This small molecule binds to this protein.
Small molecule (SMILES): CCCN(CCC)C(=O)c1cc(C(=O)N[C@@H](Cc2ccccc2)[C@H](O)CNC(C)(C)c2cccc(OC)c2)cc(N2CCCCS2(=O)=O)c1

Sequence of chain 1.A:
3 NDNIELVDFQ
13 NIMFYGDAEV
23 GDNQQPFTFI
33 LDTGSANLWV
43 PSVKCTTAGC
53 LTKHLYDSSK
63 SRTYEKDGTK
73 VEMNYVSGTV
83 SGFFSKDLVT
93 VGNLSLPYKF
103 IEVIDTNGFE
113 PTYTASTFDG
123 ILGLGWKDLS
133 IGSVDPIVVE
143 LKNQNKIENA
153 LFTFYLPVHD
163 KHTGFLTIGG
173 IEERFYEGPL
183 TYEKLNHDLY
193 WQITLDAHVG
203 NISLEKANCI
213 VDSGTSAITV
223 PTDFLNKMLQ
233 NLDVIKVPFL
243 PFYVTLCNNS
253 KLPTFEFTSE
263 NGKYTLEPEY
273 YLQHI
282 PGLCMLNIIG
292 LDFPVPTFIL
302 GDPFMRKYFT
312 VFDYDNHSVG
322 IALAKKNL

Binding-site contacts:
Ligand atom O5 contacts residue VAL78 of chain 1.A at 3.2 Å.
Ligand atom C10 contacts residue ASP34 of chain 1.A at 3.4 Å.
Ligand atom O2 contacts residue GLY36 of chain 1.A at 3.3 Å (h-bond).
Ligand atom C7 contacts residue ASP214 of chain 1.A at 3.4 Å.
Ligand atom C12 contacts residue TYR192 of chain 1.A at 3.7 Å (hydrophobic).
Ligand atom C13 contacts residue ASP214 of chain 1.A at 3.2 Å.
Ligand atom C8 contacts residue VAL78 of chain 1.A at 3.6 Å (hydrophobic).
Ligand atom C9 contacts residue ASP214 of chain 1.A at 3.4 Å.
Ligand atom C35 contacts residue ILE14 of chain 1.A at 3.4 Å (hydrophobic).
Ligand atom N4 contacts residue GLY36 of chain 1.A at 3.5 Å (h-bond).
Ligand atom C21 contacts residue ILE32 of chain 1.A at 3.3 Å (hydrophobic).
Ligand atom C2 contacts residue ILE300 of chain 1.A at 3.6 Å (hydrophobic).
Ligand atom O6 contacts residue SER218 of chain 1.A at 2.9 Å (h-bond).
Ligand atom C1 contacts residue ILE300 of chain 1.A at 3.5 Å (hydrophobic).
Ligand atom C34 contacts residue SER218 of chain 1.A at 3.6 Å.
Ligand atom C35 contacts residue SER218 of chain 1.A at 3.5 Å.
Ligand atom C12 contacts residue GLY36 of chain 1.A at 3.6 Å.
Ligand atom C14 contacts residue GLY216 of chain 1.A at 3.6 Å.
Ligand atom N1 contacts residue GLY216 of chain 1.A at 3.0 Å (h-bond).
Ligand atom C13 contacts residue TYR192 of chain 1.A at 3.6 Å (hydrophobic).
Ligand atom C20 contacts residue GLY216 of chain 1.A at 3.6 Å.
Ligand atom C33 contacts residue SER218 of chain 1.A at 3.6 Å.
Ligand atom O4 contacts residue VAL78 of chain 1.A at 3.6 Å.
Ligand atom C17 contacts residue PHE111 of chain 1.A at 3.8 Å (hydrophobic).
Ligand atom O2 contacts residue ASP34 of chain 1.A at 2.5 Å (salt-bridge).
Ligand atom C18 contacts residue TYR77 of chain 1.A at 3.6 Å (hydrophobic).
Ligand atom C2 contacts residue ASP214 of chain 1.A at 3.3 Å.
Ligand atom C6 contacts residue ILE300 of chain 1.A at 3.7 Å (hydrophobic).
Ligand atom C3 contacts residue ASP214 of chain 1.A at 3.8 Å.
Ligand atom C38 contacts residue SER79 of chain 1.A at 3.5 Å.
Ligand atom C18 contacts residue ILE123 of chain 1.A at 3.7 Å (hydrophobic).
Ligand atom C2 contacts residue THR217 of chain 1.A at 3.3 Å.
Ligand atom C24 contacts residue GLY216 of chain 1.A at 3.5 Å.
Ligand atom C25 contacts residue THR217 of chain 1.A at 3.8 Å.
Ligand atom N1 contacts residue THR217 of chain 1.A at 3.5 Å (h-bond).
Ligand atom C14 contacts residue ASP34 of chain 1.A at 3.2 Å.
Ligand atom C20 contacts residue ILE32 of chain 1.A at 3.5 Å (hydrophobic).
Ligand atom O3 contacts residue VAL78 of chain 1.A at 3.6 Å.
Ligand atom C9 contacts residue THR217 of chain 1.A at 3.7 Å.
Ligand atom N4 contacts residue ASP214 of chain 1.A at 2.6 Å (salt-bridge).